Sequence of chain 1.C:
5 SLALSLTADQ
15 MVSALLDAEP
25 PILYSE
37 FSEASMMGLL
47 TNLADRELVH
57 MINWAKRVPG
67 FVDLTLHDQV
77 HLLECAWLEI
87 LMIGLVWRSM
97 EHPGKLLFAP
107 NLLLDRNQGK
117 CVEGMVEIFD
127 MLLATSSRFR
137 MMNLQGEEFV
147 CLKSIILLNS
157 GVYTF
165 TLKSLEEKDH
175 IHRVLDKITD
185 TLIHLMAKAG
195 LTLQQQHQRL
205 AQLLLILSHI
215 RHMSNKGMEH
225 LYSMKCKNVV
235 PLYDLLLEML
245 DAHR

A small-molecule ligand and the protein it binds are described below.
Small molecule (SMILES): C[C@]12CC[C@@H]3c4ccc(O)cc4CC[C@H]3[C@@H]1CC[C@@H]2O

Binding-site contacts:
Ligand atom C3 contacts residue PHE104 of chain 1.C at 4.2 Å (hydrophobic).
Ligand atom C16 contacts residue ILE124 of chain 1.C at 4.0 Å (hydrophobic).
Ligand atom O3 contacts residue ARG94 of chain 1.C at 3.1 Å (salt-bridge).
Ligand atom C6 contacts residue PHE104 of chain 1.C at 4.0 Å (hydrophobic).
Ligand atom C2 contacts residue ALA50 of chain 1.C at 3.9 Å (hydrophobic).
Ligand atom C16 contacts residue GLY221 of chain 1.C at 4.1 Å.
Ligand atom O3 contacts residue GLU53 of chain 1.C at 2.4 Å (salt-bridge).
Ligand atom O17 contacts residue LEU225 of chain 1.C at 3.2 Å.
Ligand atom C16 contacts residue MET121 of chain 1.C at 4.3 Å (hydrophobic).
Ligand atom C1 contacts residue LEU46 of chain 1.C at 3.6 Å (hydrophobic).
Ligand atom O17 contacts residue HIS224 of chain 1.C at 2.9 Å (h-bond).
Ligand atom C2 contacts residue LEU46 of chain 1.C at 4.1 Å (hydrophobic).
Ligand atom C4 contacts residue LEU91 of chain 1.C at 4.2 Å (hydrophobic).
Ligand atom C9 contacts residue PHE104 of chain 1.C at 4.2 Å (hydrophobic).
Ligand atom O3 contacts residue LEU87 of chain 1.C at 3.8 Å.
Ligand atom C16 contacts residue HIS224 of chain 1.C at 3.4 Å.
Ligand atom C15 contacts residue MET88 of chain 1.C at 4.1 Å (hydrophobic).
Ligand atom C10 contacts residue PHE104 of chain 1.C at 3.8 Å (hydrophobic).
Ligand atom C2 contacts residue PHE104 of chain 1.C at 4.1 Å (hydrophobic).
Ligand atom C5 contacts residue PHE104 of chain 1.C at 3.8 Å (hydrophobic).
Ligand atom C3 contacts residue ARG94 of chain 1.C at 4.2 Å.
Ligand atom C18 contacts residue LEU84 of chain 1.C at 4.2 Å (hydrophobic).
Ligand atom C2 contacts residue GLU53 of chain 1.C at 3.2 Å.
Ligand atom C11 contacts residue LEU46 of chain 1.C at 4.1 Å (hydrophobic).
Ligand atom C7 contacts residue LEU128 of chain 1.C at 4.2 Å (hydrophobic).
Ligand atom C4 contacts residue PHE104 of chain 1.C at 4.2 Å (hydrophobic).
Ligand atom C4 contacts residue LEU87 of chain 1.C at 3.8 Å (hydrophobic).
Ligand atom C6 contacts residue LEU91 of chain 1.C at 3.7 Å (hydrophobic).
Ligand atom C18 contacts residue LEU225 of chain 1.C at 4.1 Å (hydrophobic).
Ligand atom C12 contacts residue LEU46 of chain 1.C at 4.2 Å (hydrophobic).
Ligand atom O17 contacts residue GLY221 of chain 1.C at 4.1 Å.
Ligand atom C7 contacts residue PHE104 of chain 1.C at 4.2 Å (hydrophobic).
Ligand atom C15 contacts residue GLY221 of chain 1.C at 4.1 Å.
Ligand atom C1 contacts residue ALA50 of chain 1.C at 3.8 Å (hydrophobic).
Ligand atom C15 contacts residue ILE124 of chain 1.C at 4.0 Å (hydrophobic).
Ligand atom C1 contacts residue PHE104 of chain 1.C at 4.1 Å (hydrophobic).
Ligand atom C17 contacts residue HIS224 of chain 1.C at 3.5 Å.
Ligand atom C3 contacts residue GLU53 of chain 1.C at 3.2 Å.
Ligand atom O17 contacts residue MET43 of chain 1.C at 3.9 Å.
Ligand atom C3 contacts residue LEU87 of chain 1.C at 4.1 Å (hydrophobic).